A small-molecule ligand and the protein it binds are described below.
Small molecule (SMILES): CC(=O)N[C@@H]1[C@@H](O)[C@H](O)[C@@H](CO)O[C@H]1O

Binding-site contacts:
Ligand atom N2 contacts residue ASN276 of chain 1.A at 3.0 Å (h-bond).
Ligand atom O7 contacts residue ASN276 of chain 1.A at 3.4 Å (h-bond).
Ligand atom C7 contacts residue ASN276 of chain 1.A at 3.2 Å.
Ligand atom O6 contacts residue ASN276 of chain 1.A at 4.4 Å.
Ligand atom C4 contacts residue ASN276 of chain 1.A at 4.2 Å.
Ligand atom C3 contacts residue ASN276 of chain 1.A at 3.8 Å.
Ligand atom C2 contacts residue ASN276 of chain 1.A at 2.5 Å.
Ligand atom C8 contacts residue ASN276 of chain 1.A at 4.2 Å.
Ligand atom O6 contacts residue LEU271 of chain 1.A at 4.2 Å.
Ligand atom C6 contacts residue GLN270 of chain 1.A at 3.9 Å.
Ligand atom O5 contacts residue ASN276 of chain 1.A at 2.4 Å (h-bond).
Ligand atom C5 contacts residue ASN276 of chain 1.A at 3.7 Å.
Ligand atom O6 contacts residue GLN270 of chain 1.A at 3.5 Å (h-bond).
Ligand atom C1 contacts residue ASN276 of chain 1.A at 1.4 Å.

Sequence of chain 1.A:
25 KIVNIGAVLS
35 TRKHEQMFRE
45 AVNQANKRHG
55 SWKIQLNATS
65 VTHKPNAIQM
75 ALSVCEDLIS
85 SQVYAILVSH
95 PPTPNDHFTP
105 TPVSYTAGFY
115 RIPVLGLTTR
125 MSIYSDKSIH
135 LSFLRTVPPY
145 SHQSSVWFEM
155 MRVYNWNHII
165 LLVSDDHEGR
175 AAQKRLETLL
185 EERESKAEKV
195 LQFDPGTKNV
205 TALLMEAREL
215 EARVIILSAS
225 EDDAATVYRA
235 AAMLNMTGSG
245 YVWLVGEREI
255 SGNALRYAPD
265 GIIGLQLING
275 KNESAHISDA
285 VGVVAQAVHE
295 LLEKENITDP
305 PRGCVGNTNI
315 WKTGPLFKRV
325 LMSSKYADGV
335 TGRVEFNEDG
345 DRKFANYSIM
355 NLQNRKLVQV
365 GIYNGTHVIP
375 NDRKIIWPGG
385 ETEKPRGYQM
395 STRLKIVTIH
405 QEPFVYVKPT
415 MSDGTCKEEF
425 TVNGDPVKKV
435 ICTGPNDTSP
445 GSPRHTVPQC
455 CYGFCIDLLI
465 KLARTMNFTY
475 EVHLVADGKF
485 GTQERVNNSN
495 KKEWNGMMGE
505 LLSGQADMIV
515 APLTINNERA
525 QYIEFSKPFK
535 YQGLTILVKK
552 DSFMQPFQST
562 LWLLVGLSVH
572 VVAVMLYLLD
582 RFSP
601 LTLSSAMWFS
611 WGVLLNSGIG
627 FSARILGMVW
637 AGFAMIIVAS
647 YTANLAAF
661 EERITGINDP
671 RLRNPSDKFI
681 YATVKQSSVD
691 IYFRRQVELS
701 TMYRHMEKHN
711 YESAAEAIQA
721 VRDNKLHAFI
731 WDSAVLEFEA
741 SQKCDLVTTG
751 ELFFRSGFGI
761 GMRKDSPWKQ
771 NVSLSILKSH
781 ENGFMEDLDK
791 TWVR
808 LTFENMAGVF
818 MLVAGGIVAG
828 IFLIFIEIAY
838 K